Binding-site contacts:
Ligand atom C2 contacts residue ASN282 of chain 1.B at 2.4 Å.
Ligand atom C1 contacts residue ASN282 of chain 1.B at 1.4 Å.
Ligand atom C5 contacts residue ASN282 of chain 1.B at 3.7 Å.
Ligand atom C8 contacts residue GLU281 of chain 1.B at 3.4 Å.
Ligand atom O7 contacts residue ASN282 of chain 1.B at 4.3 Å.
Ligand atom C3 contacts residue ASN282 of chain 1.B at 3.8 Å.
Ligand atom C8 contacts residue ASN280 of chain 1.B at 4.1 Å.
Ligand atom O5 contacts residue ASN282 of chain 1.B at 2.4 Å (h-bond).
Ligand atom N2 contacts residue ASN282 of chain 1.B at 2.9 Å (h-bond).
Ligand atom C4 contacts residue ASN282 of chain 1.B at 4.2 Å.
Ligand atom C7 contacts residue ASN282 of chain 1.B at 3.8 Å.

The protein below binds the small molecule below.
Small molecule (SMILES): CC(=O)N[C@@H]1[C@@H](O)[C@H](O)[C@@H](CO)O[C@H]1O

Sequence of chain 1.B:
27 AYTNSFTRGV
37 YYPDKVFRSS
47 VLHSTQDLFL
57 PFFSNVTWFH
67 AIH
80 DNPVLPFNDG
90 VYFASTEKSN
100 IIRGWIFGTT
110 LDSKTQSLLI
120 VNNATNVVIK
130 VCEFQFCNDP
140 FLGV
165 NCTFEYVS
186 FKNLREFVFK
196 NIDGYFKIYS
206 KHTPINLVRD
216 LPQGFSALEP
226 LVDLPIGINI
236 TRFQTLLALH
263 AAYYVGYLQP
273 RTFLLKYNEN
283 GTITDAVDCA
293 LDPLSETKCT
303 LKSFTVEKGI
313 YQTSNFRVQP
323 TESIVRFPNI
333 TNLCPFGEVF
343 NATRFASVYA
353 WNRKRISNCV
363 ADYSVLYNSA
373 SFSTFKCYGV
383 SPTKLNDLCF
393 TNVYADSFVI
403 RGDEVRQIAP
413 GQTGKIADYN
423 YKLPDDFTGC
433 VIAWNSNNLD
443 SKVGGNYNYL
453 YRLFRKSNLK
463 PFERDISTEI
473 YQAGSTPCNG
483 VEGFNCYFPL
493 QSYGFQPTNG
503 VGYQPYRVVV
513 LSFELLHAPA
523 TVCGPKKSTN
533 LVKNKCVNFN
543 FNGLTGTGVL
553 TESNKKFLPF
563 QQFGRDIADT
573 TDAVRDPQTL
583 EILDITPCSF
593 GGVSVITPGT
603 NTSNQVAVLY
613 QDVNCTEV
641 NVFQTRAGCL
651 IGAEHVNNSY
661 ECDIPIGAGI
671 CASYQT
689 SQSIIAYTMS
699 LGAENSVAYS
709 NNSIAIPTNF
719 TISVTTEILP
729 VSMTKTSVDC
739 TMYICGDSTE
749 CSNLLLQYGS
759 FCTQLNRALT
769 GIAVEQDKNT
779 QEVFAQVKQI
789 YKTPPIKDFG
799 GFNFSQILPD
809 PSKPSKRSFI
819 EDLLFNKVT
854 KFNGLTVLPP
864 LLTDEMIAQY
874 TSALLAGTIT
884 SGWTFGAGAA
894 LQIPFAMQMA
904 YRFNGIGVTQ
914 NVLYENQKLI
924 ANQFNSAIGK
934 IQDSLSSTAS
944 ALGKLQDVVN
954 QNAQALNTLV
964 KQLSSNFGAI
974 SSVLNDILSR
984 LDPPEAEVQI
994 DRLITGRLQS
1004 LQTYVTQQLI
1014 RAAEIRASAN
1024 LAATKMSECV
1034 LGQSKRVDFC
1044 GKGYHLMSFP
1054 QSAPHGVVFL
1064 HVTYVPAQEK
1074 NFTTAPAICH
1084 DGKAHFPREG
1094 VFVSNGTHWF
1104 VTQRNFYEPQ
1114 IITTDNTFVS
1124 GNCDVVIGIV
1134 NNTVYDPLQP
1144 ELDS